Sequence of chain 1.B:
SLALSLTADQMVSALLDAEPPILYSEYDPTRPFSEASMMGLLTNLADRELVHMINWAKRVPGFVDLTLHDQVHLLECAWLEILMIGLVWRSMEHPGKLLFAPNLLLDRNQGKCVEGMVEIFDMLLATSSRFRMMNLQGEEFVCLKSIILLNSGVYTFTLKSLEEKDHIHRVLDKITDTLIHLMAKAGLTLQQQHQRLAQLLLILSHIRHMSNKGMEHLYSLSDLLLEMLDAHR

Binding-site contacts:
Ligand atom C12 contacts residue ALA50 of chain 1.B at 3.8 Å (hydrophobic).
Ligand atom C23 contacts residue LEU225 of chain 1.B at 3.3 Å (hydrophobic).
Ligand atom BR1 contacts residue GLU119 of chain 1.B at 3.0 Å.
Ligand atom O05 contacts residue MET121 of chain 1.B at 3.7 Å.
Ligand atom BR1 contacts residue HIS224 of chain 1.B at 3.9 Å.
Ligand atom C21 contacts residue HIS224 of chain 1.B at 3.7 Å.
Ligand atom O06 contacts residue GLY221 of chain 1.B at 3.5 Å.
Ligand atom C13 contacts residue THR47 of chain 1.B at 3.6 Å.
Ligand atom O04 contacts residue GLY221 of chain 1.B at 3.5 Å.
Ligand atom C04 contacts residue PHE104 of chain 1.B at 3.8 Å (hydrophobic).
Ligand atom C15 contacts residue LEU46 of chain 1.B at 3.6 Å (hydrophobic).
Ligand atom O05 contacts residue ILE124 of chain 1.B at 3.8 Å.
Ligand atom C01 contacts residue LEU87 of chain 1.B at 3.9 Å (hydrophobic).
Ligand atom C05 contacts residue LEU91 of chain 1.B at 3.8 Å (hydrophobic).
Ligand atom S01 contacts residue ILE124 of chain 1.B at 3.8 Å.
Ligand atom C14 contacts residue LEU46 of chain 1.B at 3.9 Å (hydrophobic).
Ligand atom C20 contacts residue HIS224 of chain 1.B at 3.6 Å.
Ligand atom C17 contacts residue MET88 of chain 1.B at 3.8 Å (hydrophobic).
Ligand atom BR1 contacts residue MET121 of chain 1.B at 3.5 Å.
Ligand atom O01 contacts residue ARG94 of chain 1.B at 3.0 Å (salt-bridge).
Ligand atom C13 contacts residue LEU225 of chain 1.B at 3.9 Å (hydrophobic).
Ligand atom C01 contacts residue GLU53 of chain 1.B at 3.4 Å.
Ligand atom C06 contacts residue LEU91 of chain 1.B at 3.8 Å (hydrophobic).
Ligand atom BR1 contacts residue GLY120 of chain 1.B at 3.7 Å.
Ligand atom C16 contacts residue PHE104 of chain 1.B at 3.6 Å (hydrophobic).
Ligand atom C23 contacts residue MET43 of chain 1.B at 2.9 Å (hydrophobic).
Ligand atom O06 contacts residue ILE124 of chain 1.B at 3.1 Å.
Ligand atom C14 contacts residue THR47 of chain 1.B at 3.7 Å.
Ligand atom C24 contacts residue LEU225 of chain 1.B at 3.0 Å (hydrophobic).
Ligand atom O01 contacts residue GLU53 of chain 1.B at 2.5 Å (salt-bridge).
Ligand atom O02 contacts residue LEU240 of chain 1.B at 3.8 Å.
Ligand atom C22 contacts residue MET43 of chain 1.B at 3.0 Å (hydrophobic).
Ligand atom C02 contacts residue GLU53 of chain 1.B at 3.5 Å.
Ligand atom C07 contacts residue PHE104 of chain 1.B at 3.9 Å (hydrophobic).
Ligand atom O06 contacts residue MET88 of chain 1.B at 3.1 Å.
Ligand atom O01 contacts residue LEU87 of chain 1.B at 3.8 Å.
Ligand atom C06 contacts residue LEU87 of chain 1.B at 3.5 Å (hydrophobic).
Ligand atom BR1 contacts residue VAL118 of chain 1.B at 3.6 Å.
Ligand atom C05 contacts residue PHE104 of chain 1.B at 3.9 Å (hydrophobic).
Ligand atom O02 contacts residue THR47 of chain 1.B at 2.9 Å (h-bond).

The protein below binds the small molecule below.
Small molecule (SMILES): O=S(=O)(Oc1cccc(Br)c1)[C@@H]1C[C@@H]2O[C@H]1C(c1ccc(O)cc1)=C2c1ccc(O)cc1